Binding-site contacts:
Ligand atom O5 contacts residue ALA569 of chain 1.B at 3.2 Å.
Ligand atom C3 contacts residue ASN28 of chain 1.B at 3.4 Å.
Ligand atom C5 contacts residue VAL31 of chain 1.B at 4.3 Å (hydrophobic).
Ligand atom C4 contacts residue LYS566 of chain 1.B at 3.8 Å.
Ligand atom C4 contacts residue ASN28 of chain 1.B at 3.6 Å.
Ligand atom O5 contacts residue TYR9 of chain 1.B at 3.8 Å.
Ligand atom O3 contacts residue LEU25 of chain 1.B at 2.6 Å (h-bond).
Ligand atom O6 contacts residue ALA569 of chain 1.B at 4.2 Å.
Ligand atom C5 contacts residue ALA569 of chain 1.B at 4.2 Å (hydrophobic).
Ligand atom O3 contacts residue LYS566 of chain 1.B at 3.6 Å.
Ligand atom C6 contacts residue ALA569 of chain 1.B at 4.2 Å (hydrophobic).
Ligand atom C2 contacts residue LYS566 of chain 1.B at 4.0 Å.
Ligand atom O3 contacts residue ASN28 of chain 1.B at 3.3 Å.
Ligand atom C2 contacts residue TYR9 of chain 1.B at 3.9 Å (hydrophobic).
Ligand atom C2 contacts residue VAL31 of chain 1.B at 4.0 Å (hydrophobic).
Ligand atom C6 contacts residue LYS566 of chain 1.B at 3.8 Å.
Ligand atom C1 contacts residue ALA569 of chain 1.B at 4.0 Å (hydrophobic).
Ligand atom C2 contacts residue LEU25 of chain 1.B at 3.5 Å (hydrophobic).
Ligand atom C5 contacts residue ASN28 of chain 1.B at 3.8 Å.
Ligand atom C1 contacts residue LEU25 of chain 1.B at 4.2 Å (hydrophobic).
Ligand atom O3 contacts residue ARG24 of chain 1.B at 3.8 Å.
Ligand atom C6 contacts residue ASN28 of chain 1.B at 4.3 Å.
Ligand atom C5 contacts residue LYS566 of chain 1.B at 4.5 Å.
Ligand atom C1 contacts residue LYS566 of chain 1.B at 4.1 Å.
Ligand atom O5 contacts residue LYS566 of chain 1.B at 3.8 Å.
Ligand atom C1 contacts residue TYR9 of chain 1.B at 3.1 Å (hydrophobic).
Ligand atom C3 contacts residue LYS566 of chain 1.B at 4.1 Å.
Ligand atom C3 contacts residue VAL31 of chain 1.B at 3.8 Å (hydrophobic).
Ligand atom O4 contacts residue ASN28 of chain 1.B at 2.9 Å (h-bond).
Ligand atom C1 contacts residue VAL31 of chain 1.B at 4.4 Å (hydrophobic).
Ligand atom C3 contacts residue LEU25 of chain 1.B at 3.3 Å (hydrophobic).
Ligand atom O6 contacts residue LYS566 of chain 1.B at 2.7 Å (salt-bridge).

Sequence of chain 1.B:
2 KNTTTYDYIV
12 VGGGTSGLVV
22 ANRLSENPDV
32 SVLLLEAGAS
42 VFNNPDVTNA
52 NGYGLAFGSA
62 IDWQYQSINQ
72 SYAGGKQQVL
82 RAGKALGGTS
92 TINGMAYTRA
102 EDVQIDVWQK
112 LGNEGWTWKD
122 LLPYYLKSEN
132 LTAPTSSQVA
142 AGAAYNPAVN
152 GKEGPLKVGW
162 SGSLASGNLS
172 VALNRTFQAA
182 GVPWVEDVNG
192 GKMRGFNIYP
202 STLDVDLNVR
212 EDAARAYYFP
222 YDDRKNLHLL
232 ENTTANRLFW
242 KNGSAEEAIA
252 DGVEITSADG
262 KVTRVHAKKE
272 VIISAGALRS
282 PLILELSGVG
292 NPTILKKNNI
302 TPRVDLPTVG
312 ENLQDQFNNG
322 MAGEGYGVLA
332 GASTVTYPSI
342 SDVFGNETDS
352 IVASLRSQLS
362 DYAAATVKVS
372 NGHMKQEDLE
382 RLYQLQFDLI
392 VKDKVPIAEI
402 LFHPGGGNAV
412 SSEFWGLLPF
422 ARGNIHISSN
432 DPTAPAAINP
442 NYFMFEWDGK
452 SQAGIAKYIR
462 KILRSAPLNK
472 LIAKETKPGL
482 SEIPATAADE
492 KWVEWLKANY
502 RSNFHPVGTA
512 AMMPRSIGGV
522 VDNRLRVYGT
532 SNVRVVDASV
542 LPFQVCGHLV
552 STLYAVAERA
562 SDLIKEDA

This small molecule binds to this protein.
Small molecule (SMILES): OC[C@H]1OC=C[C@@H](O)[C@@H]1O